This protein binds this small molecule.
Small molecule (SMILES): CC(=O)C(=O)O

Sequence of chain 2.C:
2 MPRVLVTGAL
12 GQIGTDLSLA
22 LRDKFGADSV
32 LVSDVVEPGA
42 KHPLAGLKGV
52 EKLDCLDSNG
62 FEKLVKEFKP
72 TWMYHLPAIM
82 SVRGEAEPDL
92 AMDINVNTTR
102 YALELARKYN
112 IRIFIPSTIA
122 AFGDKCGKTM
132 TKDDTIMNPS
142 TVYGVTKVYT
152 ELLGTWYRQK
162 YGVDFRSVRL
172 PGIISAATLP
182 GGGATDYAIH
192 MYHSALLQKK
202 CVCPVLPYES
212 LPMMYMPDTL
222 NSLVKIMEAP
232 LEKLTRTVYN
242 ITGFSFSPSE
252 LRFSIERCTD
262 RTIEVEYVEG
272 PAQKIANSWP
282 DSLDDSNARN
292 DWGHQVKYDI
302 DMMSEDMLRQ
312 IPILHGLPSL

Binding-site contacts:
Ligand atom OXT contacts residue TRP280 of chain 2.C at 4.2 Å.
Ligand atom CA contacts residue SER82 of chain 2.C at 4.2 Å.
Ligand atom C contacts residue THR119 of chain 2.C at 3.9 Å.
Ligand atom O3 contacts residue ALA185 of chain 2.C at 3.3 Å (h-bond).
Ligand atom C contacts residue TYR144 of chain 2.C at 3.5 Å (hydrophobic).
Ligand atom OXT contacts residue GLY184 of chain 2.C at 3.5 Å.
Ligand atom O contacts residue TYR144 of chain 2.C at 2.6 Å (h-bond).
Ligand atom CB contacts residue NAD1 of chain 2.Q at 3.6 Å.
Ligand atom CB contacts residue TRP280 of chain 2.C at 4.0 Å (hydrophobic).
Ligand atom C contacts residue NAD1 of chain 2.Q at 4.1 Å.
Ligand atom CB contacts residue PRO172 of chain 2.C at 4.1 Å (hydrophobic).
Ligand atom C contacts residue SER82 of chain 2.C at 3.8 Å.
Ligand atom CA contacts residue MET81 of chain 2.C at 4.1 Å (hydrophobic).
Ligand atom O contacts residue NAD1 of chain 2.Q at 3.2 Å.
Ligand atom O3 contacts residue GLY184 of chain 2.C at 3.5 Å.
Ligand atom CB contacts residue GLY173 of chain 2.C at 4.0 Å.
Ligand atom C contacts residue GLY184 of chain 2.C at 4.3 Å.
Ligand atom O3 contacts residue SER82 of chain 2.C at 3.9 Å.
Ligand atom OXT contacts residue ALA185 of chain 2.C at 4.1 Å.
Ligand atom C contacts residue MET81 of chain 2.C at 3.5 Å (hydrophobic).
Ligand atom CB contacts residue ILE120 of chain 2.C at 4.0 Å (hydrophobic).
Ligand atom CA contacts residue THR186 of chain 2.C at 3.7 Å.
Ligand atom O3 contacts residue THR186 of chain 2.C at 2.9 Å (h-bond).
Ligand atom O3 contacts residue MET81 of chain 2.C at 4.2 Å.
Ligand atom CA contacts residue THR119 of chain 2.C at 4.5 Å.
Ligand atom CA contacts residue NAD1 of chain 2.Q at 4.0 Å.
Ligand atom OXT contacts residue TYR144 of chain 2.C at 3.2 Å.
Ligand atom O contacts residue THR119 of chain 2.C at 3.1 Å (h-bond).
Ligand atom CB contacts residue THR119 of chain 2.C at 4.0 Å.
Ligand atom O3 contacts residue TRP280 of chain 2.C at 3.9 Å.
Ligand atom CB contacts residue THR186 of chain 2.C at 3.9 Å.
Ligand atom OXT contacts residue SER82 of chain 2.C at 2.7 Å (h-bond).
Ligand atom CA contacts residue TRP280 of chain 2.C at 3.8 Å (hydrophobic).
Ligand atom CA contacts residue ALA185 of chain 2.C at 4.3 Å (hydrophobic).
Ligand atom O contacts residue MET81 of chain 2.C at 3.5 Å.
Ligand atom CA contacts residue GLY184 of chain 2.C at 4.3 Å.
Ligand atom OXT contacts residue MET81 of chain 2.C at 3.6 Å.
Ligand atom C contacts residue TRP280 of chain 2.C at 4.3 Å (hydrophobic).